Sequence of chain 1.A:
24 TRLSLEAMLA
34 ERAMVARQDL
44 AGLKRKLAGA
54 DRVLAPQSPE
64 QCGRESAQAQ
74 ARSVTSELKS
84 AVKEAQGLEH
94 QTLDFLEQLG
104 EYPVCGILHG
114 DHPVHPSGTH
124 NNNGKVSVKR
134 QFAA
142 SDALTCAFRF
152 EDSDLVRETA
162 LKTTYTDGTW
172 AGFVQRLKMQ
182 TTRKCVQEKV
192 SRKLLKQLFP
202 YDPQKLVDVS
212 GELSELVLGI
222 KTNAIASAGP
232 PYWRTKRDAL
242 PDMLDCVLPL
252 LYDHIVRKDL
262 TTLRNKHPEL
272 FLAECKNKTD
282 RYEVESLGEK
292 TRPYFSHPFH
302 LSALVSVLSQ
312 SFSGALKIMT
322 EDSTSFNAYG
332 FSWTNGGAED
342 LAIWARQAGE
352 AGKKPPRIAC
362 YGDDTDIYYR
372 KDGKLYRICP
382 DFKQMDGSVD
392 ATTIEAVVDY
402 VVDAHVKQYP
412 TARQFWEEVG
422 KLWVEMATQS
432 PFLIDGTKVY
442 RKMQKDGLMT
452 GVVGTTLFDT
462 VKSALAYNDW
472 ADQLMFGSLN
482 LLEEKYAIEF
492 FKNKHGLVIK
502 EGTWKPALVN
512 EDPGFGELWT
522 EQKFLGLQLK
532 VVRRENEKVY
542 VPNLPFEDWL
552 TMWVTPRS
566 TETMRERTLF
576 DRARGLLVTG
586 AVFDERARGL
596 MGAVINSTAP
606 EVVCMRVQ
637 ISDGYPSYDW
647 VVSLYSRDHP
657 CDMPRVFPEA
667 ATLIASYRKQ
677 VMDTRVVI

A protein and the small-molecule ligand that binds it are described below.
Small molecule (SMILES): O=c1ccn([C@@H]2O[C@H](COP(=O)(O)NP(=O)(O)OP(=O)(O)O)[C@@H](O)[C@H]2O)c(=O)[nH]1

Binding-site contacts:
Ligand atom PB contacts residue GLN385 of chain 1.A at 3.7 Å.
Ligand atom O2B contacts residue MN1 of chain 1.N at 3.7 Å.
Ligand atom O5' contacts residue MN1 of chain 1.N at 3.4 Å.
Ligand atom O1A contacts residue ASP387 of chain 1.A at 3.3 Å (salt-bridge).
Ligand atom C5' contacts residue ASP364 of chain 1.A at 3.2 Å.
Ligand atom C1' contacts residue U8 of chain 1.E at 3.6 Å.
Ligand atom O2B contacts residue ARG293 of chain 1.A at 3.3 Å (salt-bridge).
Ligand atom O2 contacts residue THR451 of chain 1.A at 3.7 Å.
Ligand atom O2 contacts residue THR456 of chain 1.A at 3.4 Å.
Ligand atom O4 contacts residue LYS279 of chain 1.A at 2.8 Å (salt-bridge).
Ligand atom O3B contacts residue GLN385 of chain 1.A at 3.6 Å (h-bond).
Ligand atom N3A contacts residue GLN385 of chain 1.A at 3.2 Å (h-bond).
Ligand atom O3G contacts residue LYS501 of chain 1.A at 3.4 Å.
Ligand atom O1B contacts residue GLN385 of chain 1.A at 2.9 Å (h-bond).
Ligand atom O4 contacts residue A2 of chain 1.F at 2.9 Å (h-bond).
Ligand atom N3A contacts residue ARG293 of chain 1.A at 3.6 Å.
Ligand atom O2 contacts residue A3 of chain 1.F at 3.7 Å.
Ligand atom N3 contacts residue A2 of chain 1.F at 3.0 Å (h-bond).
Ligand atom C1' contacts residue ASP460 of chain 1.A at 3.6 Å.
Ligand atom O2' contacts residue THR451 of chain 1.A at 3.5 Å (h-bond).
Ligand atom O4 contacts residue U8 of chain 1.E at 3.2 Å (h-bond).
Ligand atom C3' contacts residue ASP460 of chain 1.A at 3.5 Å.
Ligand atom O2G contacts residue LYS501 of chain 1.A at 3.3 Å.
Ligand atom O2' contacts residue THR456 of chain 1.A at 3.3 Å.
Ligand atom O1B contacts residue PHE383 of chain 1.A at 3.6 Å.
Ligand atom N3 contacts residue U8 of chain 1.E at 3.7 Å.
Ligand atom C5' contacts residue MN1 of chain 1.N at 3.4 Å.
Ligand atom C4 contacts residue U8 of chain 1.E at 3.6 Å.
Ligand atom O3' contacts residue ASP387 of chain 1.A at 3.0 Å (salt-bridge).
Ligand atom O3B contacts residue ARG177 of chain 1.A at 3.0 Å (salt-bridge).
Ligand atom O4' contacts residue MN1 of chain 1.N at 3.4 Å.
Ligand atom O2' contacts residue ASP460 of chain 1.A at 3.0 Å (salt-bridge).
Ligand atom N3 contacts residue A3 of chain 1.F at 3.6 Å (h-bond).
Ligand atom C2' contacts residue ASP460 of chain 1.A at 3.5 Å.
Ligand atom O3G contacts residue LYS384 of chain 1.A at 3.5 Å.
Ligand atom O2A contacts residue ARG293 of chain 1.A at 3.3 Å.
Ligand atom O4' contacts residue U8 of chain 1.E at 3.5 Å (h-bond).
Ligand atom O1A contacts residue GLN385 of chain 1.A at 2.9 Å (h-bond).
Ligand atom O1G contacts residue ARG293 of chain 1.A at 3.2 Å (salt-bridge).
Ligand atom O3' contacts residue ASP460 of chain 1.A at 2.6 Å (salt-bridge).